A protein and the small-molecule ligand that binds it are described below.
Small molecule (SMILES): Cc1cn([C@H]2C[C@H](O[P](=O)(O)OC[C@H]3O[C@@H](n4cnc5c(=O)nc(N)[nH]c54)C[C@@H]3O[P](=O)(O)OC[C@H]3O[C@@H](n4cnc5c(N)ncnc54)C[C@@H]3O[P](=O)(O)OC[C@H]3O[C@@H](n4cc(C)c(=O)[nH]c4=O)C[C@@H]3O[P](=O)(O)OC[C@H]3O[C@@H](n4ccc(N)nc4=O)C[C@@H]3O[P](=O)(O)OC[C@H]3O[C@@H](n4ccc(N)nc4=O)C[C@@H]3O)[C@@H](CO[P](=O)(O)O[C@H]3C[C@H](n4cnc5c(N)ncnc54)O[C@@H]3CO[P](=O)(O)O[C@H]3C[C@H](n4ccc(N)nc4=O)O[C@@H]3CO[P](=O)(O)O[C@H]3C[C@H](n4cnc5c(=O)nc(N)[nH]c54)O[C@@H]3CO)O2)c(=O)[nH]c1=O

Binding-site contacts:
Ligand atom C1' contacts residue TYR291 of chain 1.C at 3.2 Å (hydrophobic).
Ligand atom N3 contacts residue DA11 of chain 1.B at 3.0 Å (h-bond).
Ligand atom C2' contacts residue HIS533 of chain 1.C at 3.2 Å.
Ligand atom OP1 contacts residue THR260 of chain 1.C at 2.6 Å (h-bond).
Ligand atom N4 contacts residue DG13 of chain 1.B at 3.3 Å (h-bond).
Ligand atom O6 contacts residue DC10 of chain 1.B at 3.0 Å (h-bond).
Ligand atom N1 contacts residue DC14 of chain 1.B at 2.9 Å (h-bond).
Ligand atom N2 contacts residue DC14 of chain 1.B at 2.9 Å (h-bond).
Ligand atom N6 contacts residue DT12 of chain 1.B at 3.0 Å (h-bond).
Ligand atom N1 contacts residue DT12 of chain 1.B at 2.8 Å (h-bond).
Ligand atom O4' contacts residue PHE414 of chain 1.C at 3.2 Å.
Ligand atom N3 contacts residue DG7 of chain 1.B at 2.9 Å (h-bond).
Ligand atom OP1 contacts residue ILE332 of chain 1.C at 2.9 Å (h-bond).
Ligand atom N1 contacts residue DC10 of chain 1.B at 3.0 Å (h-bond).
Ligand atom N1 contacts residue DT9 of chain 1.B at 2.8 Å (h-bond).
Ligand atom O4 contacts residue DA8 of chain 1.B at 3.2 Å (h-bond).
Ligand atom O4' contacts residue ASN329 of chain 1.C at 3.0 Å.
Ligand atom OP1 contacts residue ARG282 of chain 1.C at 3.0 Å (salt-bridge).
Ligand atom N2 contacts residue DC10 of chain 1.B at 2.8 Å (h-bond).
Ligand atom N3 contacts residue DG13 of chain 1.B at 3.2 Å (h-bond).
Ligand atom C2' contacts residue TYR418 of chain 1.C at 2.8 Å (hydrophobic).
Ligand atom OP1 contacts residue ALA262 of chain 1.C at 3.2 Å (h-bond).
Ligand atom O3' contacts residue THR256 of chain 1.C at 2.6 Å (h-bond).
Ligand atom O6 contacts residue DC14 of chain 1.B at 2.8 Å (h-bond).
Ligand atom O2 contacts residue DG13 of chain 1.B at 3.0 Å (h-bond).
Ligand atom N6 contacts residue DT9 of chain 1.B at 3.2 Å (h-bond).
Ligand atom OP2 contacts residue ALA262 of chain 1.C at 2.9 Å (h-bond).
Ligand atom O3' contacts residue ARG282 of chain 1.C at 3.2 Å (salt-bridge).
Ligand atom C3' contacts residue LYS410 of chain 1.C at 3.2 Å.
Ligand atom O2 contacts residue DA8 of chain 1.B at 3.2 Å.
Ligand atom O3' contacts residue TYR418 of chain 1.C at 3.0 Å (h-bond).
Ligand atom N4 contacts residue DG7 of chain 1.B at 2.8 Å (h-bond).
Ligand atom N3 contacts residue LYS286 of chain 1.C at 2.8 Å (salt-bridge).
Ligand atom O4 contacts residue DA11 of chain 1.B at 3.2 Å (h-bond).
Ligand atom OP1 contacts residue ARG333 of chain 1.C at 2.8 Å (salt-bridge).
Ligand atom O6 contacts residue DG13 of chain 1.B at 3.0 Å (h-bond).
Ligand atom N3 contacts residue DA8 of chain 1.B at 2.7 Å (h-bond).
Ligand atom O2 contacts residue DG7 of chain 1.B at 2.8 Å (h-bond).
Ligand atom OP1 contacts residue THR254 of chain 1.C at 2.6 Å (h-bond).
Ligand atom OP1 contacts residue THR256 of chain 1.C at 2.8 Å (h-bond).

Sequence of chain 1.C:
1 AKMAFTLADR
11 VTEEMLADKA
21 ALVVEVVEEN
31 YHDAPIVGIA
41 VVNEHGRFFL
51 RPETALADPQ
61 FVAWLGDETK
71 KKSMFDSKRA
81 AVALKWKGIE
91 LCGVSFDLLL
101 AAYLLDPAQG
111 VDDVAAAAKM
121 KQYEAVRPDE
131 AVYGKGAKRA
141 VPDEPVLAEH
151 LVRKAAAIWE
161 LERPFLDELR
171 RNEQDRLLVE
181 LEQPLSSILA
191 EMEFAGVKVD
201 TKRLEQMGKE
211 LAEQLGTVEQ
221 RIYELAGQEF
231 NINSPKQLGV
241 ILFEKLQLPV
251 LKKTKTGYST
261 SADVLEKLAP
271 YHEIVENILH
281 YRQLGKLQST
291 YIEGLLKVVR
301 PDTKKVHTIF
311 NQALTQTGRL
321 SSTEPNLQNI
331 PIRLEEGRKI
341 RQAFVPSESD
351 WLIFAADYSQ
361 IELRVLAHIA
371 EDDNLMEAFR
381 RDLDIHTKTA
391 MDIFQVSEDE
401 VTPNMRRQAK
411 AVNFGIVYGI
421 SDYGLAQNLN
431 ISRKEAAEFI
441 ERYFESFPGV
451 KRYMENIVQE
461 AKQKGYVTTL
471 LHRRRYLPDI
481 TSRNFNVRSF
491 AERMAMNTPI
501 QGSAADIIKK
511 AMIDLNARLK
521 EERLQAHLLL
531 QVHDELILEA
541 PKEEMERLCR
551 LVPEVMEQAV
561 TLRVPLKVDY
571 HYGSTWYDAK